The protein below binds the small molecule below.
Small molecule (SMILES): CC(=O)N[C@H]1[C@H](O[C@H]2[C@H](O)[C@@H](NC(C)=O)CO[C@@H]2CO)O[C@H](CO)[C@@H](O)[C@@H]1O

Binding-site contacts:
Ligand atom C8 contacts residue TYR204 of chain 1.D at 4.3 Å (hydrophobic).
Ligand atom O7 contacts residue TYR204 of chain 1.D at 3.2 Å (h-bond).
Ligand atom C7 contacts residue ASN139 of chain 1.D at 4.0 Å.
Ligand atom N2 contacts residue ASN139 of chain 1.D at 3.0 Å (h-bond).
Ligand atom C5 contacts residue ASN139 of chain 1.D at 3.6 Å.
Ligand atom N2 contacts residue ILE206 of chain 1.D at 4.0 Å.
Ligand atom O6 contacts residue PHE184 of chain 1.D at 4.4 Å.
Ligand atom C7 contacts residue ILE206 of chain 1.D at 4.2 Å (hydrophobic).
Ligand atom C1 contacts residue ASN139 of chain 1.D at 1.4 Å.
Ligand atom O7 contacts residue GLN186 of chain 1.D at 3.9 Å.
Ligand atom O4 contacts residue TYR204 of chain 1.D at 4.0 Å.
Ligand atom C3 contacts residue ASN139 of chain 1.D at 3.8 Å.
Ligand atom C8 contacts residue ILE206 of chain 1.D at 3.1 Å (hydrophobic).
Ligand atom C4 contacts residue ASN139 of chain 1.D at 4.2 Å.
Ligand atom O6 contacts residue TYR204 of chain 1.D at 3.7 Å.
Ligand atom C3 contacts residue TYR204 of chain 1.D at 4.4 Å (hydrophobic).
Ligand atom C1 contacts residue TYR204 of chain 1.D at 4.5 Å (hydrophobic).
Ligand atom C5 contacts residue TYR204 of chain 1.D at 4.1 Å (hydrophobic).
Ligand atom C7 contacts residue TYR204 of chain 1.D at 4.1 Å (hydrophobic).
Ligand atom C2 contacts residue ASN139 of chain 1.D at 2.5 Å.
Ligand atom O5 contacts residue ASN139 of chain 1.D at 2.3 Å (h-bond).
Ligand atom C8 contacts residue GLU182 of chain 1.D at 3.9 Å.

Sequence of chain 1.D:
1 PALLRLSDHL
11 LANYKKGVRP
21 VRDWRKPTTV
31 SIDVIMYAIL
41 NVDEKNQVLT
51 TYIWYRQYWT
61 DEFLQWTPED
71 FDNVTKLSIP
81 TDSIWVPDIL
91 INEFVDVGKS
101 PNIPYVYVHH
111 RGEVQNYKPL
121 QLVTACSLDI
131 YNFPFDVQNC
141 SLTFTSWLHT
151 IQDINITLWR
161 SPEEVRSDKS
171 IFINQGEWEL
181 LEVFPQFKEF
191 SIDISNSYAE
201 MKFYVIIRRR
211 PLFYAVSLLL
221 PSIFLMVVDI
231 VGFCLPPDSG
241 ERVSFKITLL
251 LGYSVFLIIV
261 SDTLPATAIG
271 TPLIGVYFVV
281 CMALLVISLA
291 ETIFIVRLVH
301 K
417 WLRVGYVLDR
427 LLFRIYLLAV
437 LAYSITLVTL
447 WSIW